The protein below binds the small molecule below.
Small molecule (SMILES): CCN1CCN(C(=O)N[C@@H](C(=O)N[C@H](C(=O)O)[C@@H]2N[C@@H](C(=O)O)C(C)(C)S2)c2ccccc2)C(=O)C1=O

Binding-site contacts:
Ligand atom C contacts residue ALA125 of chain 1.A at 4.5 Å (hydrophobic).
Ligand atom N contacts residue ALA129 of chain 1.A at 4.2 Å.
Ligand atom CAS contacts residue ALA129 of chain 1.A at 4.0 Å (hydrophobic).
Ligand atom SAI contacts residue ALA129 of chain 1.A at 4.1 Å.
Ligand atom CAN contacts residue GLY122 of chain 1.A at 4.2 Å.
Ligand atom CA contacts residue ALA125 of chain 1.A at 4.2 Å (hydrophobic).
Ligand atom CAN contacts residue PHE126 of chain 1.A at 4.0 Å (hydrophobic).
Ligand atom OAQ contacts residue ALA129 of chain 1.A at 3.9 Å.
Ligand atom CAT contacts residue ALA129 of chain 1.A at 4.0 Å (hydrophobic).
Ligand atom CB contacts residue ALA125 of chain 1.A at 4.0 Å (hydrophobic).
Ligand atom CAM contacts residue ALA54 of chain 1.A at 4.4 Å (hydrophobic).
Ligand atom CAX contacts residue ALA129 of chain 1.A at 3.9 Å (hydrophobic).
Ligand atom CAM contacts residue GLN58 of chain 1.A at 4.0 Å.
Ligand atom CAU contacts residue ALA129 of chain 1.A at 3.9 Å (hydrophobic).
Ligand atom SAI contacts residue ALA125 of chain 1.A at 4.3 Å.
Ligand atom CAP contacts residue ALA129 of chain 1.A at 4.1 Å (hydrophobic).
Ligand atom CAW contacts residue ALA129 of chain 1.A at 3.5 Å (hydrophobic).
Ligand atom CAV contacts residue ALA129 of chain 1.A at 3.8 Å (hydrophobic).
Ligand atom CA contacts residue ALA129 of chain 1.A at 4.2 Å (hydrophobic).
Ligand atom CAN contacts residue LEU117 of chain 1.A at 4.0 Å (hydrophobic).
Ligand atom OAK contacts residue GLN58 of chain 1.A at 3.8 Å.
Ligand atom CAJ contacts residue GLN58 of chain 1.A at 3.6 Å.
Ligand atom CAU contacts residue LYS57 of chain 1.A at 4.1 Å.
Ligand atom SAI contacts residue PHE126 of chain 1.A at 3.7 Å.
Ligand atom OAL contacts residue GLN58 of chain 1.A at 2.9 Å (h-bond).
Ligand atom CAN contacts residue ALA54 of chain 1.A at 4.5 Å (hydrophobic).
Ligand atom CAN contacts residue GLN58 of chain 1.A at 4.4 Å.
Ligand atom CB contacts residue PHE126 of chain 1.A at 4.3 Å (hydrophobic).
Ligand atom O contacts residue ALA125 of chain 1.A at 3.6 Å.
Ligand atom CAM contacts residue LYS57 of chain 1.A at 3.7 Å.
Ligand atom CAM contacts residue PHE126 of chain 1.A at 4.4 Å (hydrophobic).

Sequence of chain 1.A:
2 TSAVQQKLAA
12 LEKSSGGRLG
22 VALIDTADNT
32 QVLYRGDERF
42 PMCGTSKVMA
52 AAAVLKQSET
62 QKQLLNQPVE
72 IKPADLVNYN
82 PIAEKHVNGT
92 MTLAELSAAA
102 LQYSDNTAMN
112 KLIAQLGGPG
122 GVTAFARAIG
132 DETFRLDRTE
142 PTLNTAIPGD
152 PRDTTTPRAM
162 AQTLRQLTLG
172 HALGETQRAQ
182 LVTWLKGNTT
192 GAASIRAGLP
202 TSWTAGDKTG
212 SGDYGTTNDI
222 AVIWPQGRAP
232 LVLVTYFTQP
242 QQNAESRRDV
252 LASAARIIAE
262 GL